This small molecule binds to this protein.
Small molecule (SMILES): Cc1c(C(=O)NCC2CCC2)cnn1C

Sequence of chain 1.C:
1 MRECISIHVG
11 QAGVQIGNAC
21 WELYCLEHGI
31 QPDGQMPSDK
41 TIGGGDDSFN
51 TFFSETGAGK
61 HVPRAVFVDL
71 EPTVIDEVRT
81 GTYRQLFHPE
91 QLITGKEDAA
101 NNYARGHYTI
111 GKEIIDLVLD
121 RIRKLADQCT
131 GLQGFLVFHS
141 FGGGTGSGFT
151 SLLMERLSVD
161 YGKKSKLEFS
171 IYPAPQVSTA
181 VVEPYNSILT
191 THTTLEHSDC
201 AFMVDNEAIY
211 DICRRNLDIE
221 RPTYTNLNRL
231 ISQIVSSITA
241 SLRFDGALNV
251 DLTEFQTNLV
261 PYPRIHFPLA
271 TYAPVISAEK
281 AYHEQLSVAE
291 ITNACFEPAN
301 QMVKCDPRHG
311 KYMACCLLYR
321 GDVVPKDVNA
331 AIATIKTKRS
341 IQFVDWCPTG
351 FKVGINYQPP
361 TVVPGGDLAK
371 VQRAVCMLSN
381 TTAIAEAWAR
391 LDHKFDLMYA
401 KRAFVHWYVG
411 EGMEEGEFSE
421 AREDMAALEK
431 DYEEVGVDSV

Binding-site contacts:
Ligand atom C5 contacts residue GLN133 of chain 1.C at 3.4 Å.
Ligand atom C contacts residue THR253 of chain 1.C at 3.4 Å.
Ligand atom N2 contacts residue GLN256 of chain 1.C at 3.0 Å (h-bond).
Ligand atom C10 contacts residue THR253 of chain 1.C at 3.6 Å.
Ligand atom C10 contacts residue LEU167 of chain 1.C at 4.0 Å (hydrophobic).
Ligand atom C9 contacts residue LEU167 of chain 1.C at 4.0 Å (hydrophobic).
Ligand atom C5 contacts residue SER165 of chain 1.C at 3.2 Å.
Ligand atom C3 contacts residue LYS103 of chain 1.B at 4.0 Å.
Ligand atom N2 contacts residue THR253 of chain 1.C at 3.5 Å.
Ligand atom C1 contacts residue GLN256 of chain 1.C at 4.1 Å.
Ligand atom C contacts residue TRP397 of chain 1.B at 4.2 Å (hydrophobic).
Ligand atom C5 contacts residue THR253 of chain 1.C at 3.6 Å.
Ligand atom C7 contacts residue THR253 of chain 1.C at 3.4 Å.
Ligand atom C4 contacts residue THR257 of chain 1.C at 3.5 Å.
Ligand atom C2 contacts residue SER165 of chain 1.C at 3.9 Å.
Ligand atom N2 contacts residue SER165 of chain 1.C at 3.5 Å (h-bond).
Ligand atom C2 contacts residue THR253 of chain 1.C at 3.8 Å.
Ligand atom C5 contacts residue GLN256 of chain 1.C at 4.2 Å.
Ligand atom C6 contacts residue LEU167 of chain 1.C at 3.7 Å (hydrophobic).
Ligand atom C2 contacts residue GLN133 of chain 1.C at 3.8 Å.
Ligand atom O contacts residue SER165 of chain 1.C at 3.1 Å (h-bond).
Ligand atom C6 contacts residue GLN256 of chain 1.C at 3.5 Å.
Ligand atom C4 contacts residue TRP397 of chain 1.B at 4.0 Å (hydrophobic).
Ligand atom C10 contacts residue GLN256 of chain 1.C at 4.1 Å.
Ligand atom C6 contacts residue THR253 of chain 1.C at 4.1 Å.
Ligand atom N contacts residue LYS103 of chain 1.B at 3.3 Å (salt-bridge).
Ligand atom C10 contacts residue LEU252 of chain 1.C at 3.9 Å (hydrophobic).
Ligand atom C6 contacts residue SER165 of chain 1.C at 3.4 Å.
Ligand atom C8 contacts residue GLN133 of chain 1.C at 3.7 Å.
Ligand atom O contacts residue THR253 of chain 1.C at 4.1 Å.
Ligand atom C9 contacts residue LEU136 of chain 1.C at 4.3 Å (hydrophobic).
Ligand atom C9 contacts residue LEU252 of chain 1.C at 4.2 Å (hydrophobic).
Ligand atom C3 contacts residue GLN133 of chain 1.C at 3.5 Å.
Ligand atom C1 contacts residue THR253 of chain 1.C at 3.7 Å.
Ligand atom C4 contacts residue THR253 of chain 1.C at 4.1 Å.
Ligand atom C contacts residue GLN256 of chain 1.C at 3.0 Å.
Ligand atom N1 contacts residue THR253 of chain 1.C at 4.3 Å.
Ligand atom C9 contacts residue LEU242 of chain 1.C at 3.7 Å (hydrophobic).
Ligand atom C7 contacts residue GLN133 of chain 1.C at 3.8 Å.
Ligand atom O contacts residue GLN133 of chain 1.C at 2.7 Å (h-bond).

Sequence of chain 1.B:
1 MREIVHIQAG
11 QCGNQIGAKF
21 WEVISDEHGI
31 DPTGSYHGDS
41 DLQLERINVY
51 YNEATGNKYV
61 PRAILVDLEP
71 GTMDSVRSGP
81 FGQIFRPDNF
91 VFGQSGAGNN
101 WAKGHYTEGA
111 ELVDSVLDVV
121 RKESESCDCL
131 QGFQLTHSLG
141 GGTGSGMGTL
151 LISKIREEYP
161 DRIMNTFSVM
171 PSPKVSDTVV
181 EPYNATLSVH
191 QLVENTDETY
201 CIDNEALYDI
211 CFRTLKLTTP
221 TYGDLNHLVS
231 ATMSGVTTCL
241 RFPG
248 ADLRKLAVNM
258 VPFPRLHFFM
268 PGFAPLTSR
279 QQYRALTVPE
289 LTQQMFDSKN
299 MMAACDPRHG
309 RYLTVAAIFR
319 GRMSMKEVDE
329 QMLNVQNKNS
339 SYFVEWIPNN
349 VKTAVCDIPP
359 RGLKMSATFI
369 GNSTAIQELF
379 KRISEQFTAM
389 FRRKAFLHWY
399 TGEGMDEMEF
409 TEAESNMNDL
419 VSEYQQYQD